Binding-site contacts:
Ligand atom C6D contacts residue ASP351 of chain 1.A at 4.0 Å.
Ligand atom C6D contacts residue ASP352 of chain 1.A at 3.9 Å.
Ligand atom C3D contacts residue ASP352 of chain 1.A at 3.3 Å.
Ligand atom C3C contacts residue SER284 of chain 1.A at 3.3 Å.
Ligand atom C6B contacts residue SER57 of chain 1.A at 2.8 Å.
Ligand atom C4B contacts residue ASP37 of chain 1.A at 3.2 Å.
Ligand atom C1D contacts residue SER57 of chain 1.A at 4.2 Å.
Ligand atom C1A contacts residue SER57 of chain 1.A at 3.2 Å.
Ligand atom C2D contacts residue GLN280 of chain 1.A at 4.2 Å.
Ligand atom C6A contacts residue SER57 of chain 1.A at 4.1 Å.
Ligand atom C4D contacts residue ALA53 of chain 1.A at 4.1 Å (hydrophobic).
Ligand atom C5C contacts residue ILE283 of chain 1.A at 3.6 Å (hydrophobic).
Ligand atom C5D contacts residue ASP351 of chain 1.A at 3.6 Å.
Ligand atom C2C contacts residue SER284 of chain 1.A at 3.3 Å.
Ligand atom C5C contacts residue SER284 of chain 1.A at 4.2 Å.
Ligand atom C5D contacts residue ASP352 of chain 1.A at 3.3 Å.
Ligand atom C2C contacts residue GLN280 of chain 1.A at 3.9 Å.
Ligand atom C5B contacts residue ASP37 of chain 1.A at 3.3 Å.
Ligand atom C4A contacts residue SER57 of chain 1.A at 3.7 Å.
Ligand atom C3A contacts residue SER57 of chain 1.A at 3.1 Å.
Ligand atom C5B contacts residue SER57 of chain 1.A at 3.6 Å.
Ligand atom C2D contacts residue ASP352 of chain 1.A at 4.0 Å.
Ligand atom C2A contacts residue SER57 of chain 1.A at 2.8 Å.
Ligand atom C5D contacts residue ALA53 of chain 1.A at 3.7 Å (hydrophobic).
Ligand atom C4A contacts residue PHE261 of chain 1.A at 3.0 Å (hydrophobic).
Ligand atom C3B contacts residue ASP37 of chain 1.A at 4.1 Å.
Ligand atom C1B contacts residue SER57 of chain 1.A at 3.3 Å.
Ligand atom C5A contacts residue PHE261 of chain 1.A at 3.1 Å (hydrophobic).
Ligand atom C3C contacts residue GLN280 of chain 1.A at 3.8 Å.
Ligand atom C1C contacts residue SER284 of chain 1.A at 3.9 Å.
Ligand atom C4D contacts residue ASP352 of chain 1.A at 2.8 Å.
Ligand atom C6A contacts residue PHE261 of chain 1.A at 4.2 Å (hydrophobic).
Ligand atom C4C contacts residue ILE283 of chain 1.A at 2.8 Å (hydrophobic).
Ligand atom C3C contacts residue ILE283 of chain 1.A at 3.6 Å (hydrophobic).
Ligand atom P contacts residue SER57 of chain 1.A at 3.6 Å.
Ligand atom C6D contacts residue ALA53 of chain 1.A at 4.2 Å (hydrophobic).
Ligand atom C4D contacts residue ASP351 of chain 1.A at 4.2 Å.
Ligand atom C1D contacts residue ASP352 of chain 1.A at 4.0 Å.
Ligand atom C4C contacts residue SER284 of chain 1.A at 3.4 Å.
Ligand atom C3A contacts residue PHE261 of chain 1.A at 3.9 Å (hydrophobic).

A small-molecule ligand and the protein it binds are described below.
Small molecule (SMILES): c1ccc([P+](c2ccccc2)(c2ccccc2)c2ccccc2)cc1

Sequence of chain 1.A:
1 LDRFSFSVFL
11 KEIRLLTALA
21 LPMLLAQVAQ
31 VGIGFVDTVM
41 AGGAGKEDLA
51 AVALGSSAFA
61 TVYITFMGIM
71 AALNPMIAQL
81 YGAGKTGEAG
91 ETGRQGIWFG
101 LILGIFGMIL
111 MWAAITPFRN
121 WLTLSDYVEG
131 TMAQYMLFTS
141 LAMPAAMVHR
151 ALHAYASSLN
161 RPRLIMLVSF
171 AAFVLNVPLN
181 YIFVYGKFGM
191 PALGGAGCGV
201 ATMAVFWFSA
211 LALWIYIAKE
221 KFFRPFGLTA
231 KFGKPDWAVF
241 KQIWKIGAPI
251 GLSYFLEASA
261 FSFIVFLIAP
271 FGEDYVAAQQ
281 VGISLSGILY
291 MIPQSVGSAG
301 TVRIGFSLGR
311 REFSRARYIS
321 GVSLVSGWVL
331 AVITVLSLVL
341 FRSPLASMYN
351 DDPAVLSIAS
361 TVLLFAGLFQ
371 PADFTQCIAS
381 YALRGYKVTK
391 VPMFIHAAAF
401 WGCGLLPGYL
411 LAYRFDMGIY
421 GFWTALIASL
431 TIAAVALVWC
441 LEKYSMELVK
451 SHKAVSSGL